A protein and the small-molecule ligand that binds it are described below.
Small molecule (SMILES): CC(=O)N[C@H]1[C@H]([C@H](O)[C@H](O)CO)O[C@@](O[C@H]2[C@@H](O)[C@@H](CO)O[C@@H](O[C@H]3[C@H](O)[C@@H](O)CO[C@@H]3CO)[C@@H]2O)(C(=O)O)C[C@@H]1O

Binding-site contacts:
Ligand atom C7 contacts residue SER36 of chain 1.C at 3.8 Å.
Ligand atom C2 contacts residue SL91 of chain 1.L at 2.7 Å.
Ligand atom C1 contacts residue ALA58 of chain 1.C at 3.3 Å (hydrophobic).
Ligand atom O9 contacts residue TYR103 of chain 1.C at 3.6 Å.
Ligand atom O8 contacts residue GLY38 of chain 1.C at 2.8 Å (h-bond).
Ligand atom C3 contacts residue TYR99 of chain 1.D at 3.8 Å (hydrophobic).
Ligand atom C5 contacts residue SER36 of chain 1.C at 3.5 Å.
Ligand atom C10 contacts residue SER36 of chain 1.C at 3.7 Å.
Ligand atom N5 contacts residue SER36 of chain 1.C at 2.7 Å (h-bond).
Ligand atom O1B contacts residue TRP57 of chain 1.C at 3.5 Å.
Ligand atom C6 contacts residue SER36 of chain 1.C at 3.4 Å.
Ligand atom O6 contacts residue SER61 of chain 1.C at 2.6 Å (h-bond).
Ligand atom O9 contacts residue GLY38 of chain 1.C at 3.8 Å.
Ligand atom O5 contacts residue SL91 of chain 1.L at 2.6 Å (h-bond).
Ligand atom C1 contacts residue SL91 of chain 1.L at 1.8 Å.
Ligand atom O9 contacts residue GLY104 of chain 1.C at 3.0 Å (h-bond).
Ligand atom C5 contacts residue TRP57 of chain 1.C at 3.7 Å (hydrophobic).
Ligand atom O6 contacts residue TYR103 of chain 1.C at 3.4 Å.
Ligand atom C1 contacts residue TRP57 of chain 1.C at 3.9 Å (hydrophobic).
Ligand atom C9 contacts residue GLY104 of chain 1.C at 3.6 Å.
Ligand atom O1B contacts residue GLY38 of chain 1.C at 3.9 Å.
Ligand atom C6 contacts residue SER61 of chain 1.C at 3.8 Å.
Ligand atom C5 contacts residue SL91 of chain 1.L at 3.9 Å.
Ligand atom C11 contacts residue SER36 of chain 1.C at 3.7 Å.
Ligand atom O1A contacts residue ALA58 of chain 1.C at 3.2 Å (h-bond).
Ligand atom C6 contacts residue TRP57 of chain 1.C at 3.7 Å (hydrophobic).
Ligand atom O2 contacts residue SL91 of chain 1.L at 3.0 Å (h-bond).
Ligand atom O1A contacts residue VAL59 of chain 1.C at 2.9 Å (h-bond).
Ligand atom C9 contacts residue TYR103 of chain 1.C at 3.9 Å (hydrophobic).
Ligand atom C4 contacts residue TRP57 of chain 1.C at 3.9 Å (hydrophobic).
Ligand atom O1A contacts residue TRP57 of chain 1.C at 3.8 Å.
Ligand atom C2 contacts residue TYR99 of chain 1.D at 3.6 Å (hydrophobic).
Ligand atom C4 contacts residue SER36 of chain 1.C at 3.9 Å.
Ligand atom O9 contacts residue PHE37 of chain 1.C at 3.6 Å.
Ligand atom O3 contacts residue TYR99 of chain 1.D at 3.2 Å (h-bond).
Ligand atom C1 contacts residue VAL59 of chain 1.C at 3.9 Å (hydrophobic).
Ligand atom O8 contacts residue TRP57 of chain 1.C at 3.4 Å.
Ligand atom O1B contacts residue ALA58 of chain 1.C at 2.7 Å (h-bond).
Ligand atom O8 contacts residue PHE37 of chain 1.C at 3.7 Å.
Ligand atom C11 contacts residue PHE37 of chain 1.C at 3.8 Å (hydrophobic).

Sequence of chain 1.D:
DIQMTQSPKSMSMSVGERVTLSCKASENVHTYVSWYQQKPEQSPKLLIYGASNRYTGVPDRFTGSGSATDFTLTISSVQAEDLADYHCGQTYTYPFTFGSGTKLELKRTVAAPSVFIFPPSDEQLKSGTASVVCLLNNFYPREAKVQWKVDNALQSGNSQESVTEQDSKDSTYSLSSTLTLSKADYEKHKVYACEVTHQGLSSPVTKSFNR

Sequence of chain 1.C:
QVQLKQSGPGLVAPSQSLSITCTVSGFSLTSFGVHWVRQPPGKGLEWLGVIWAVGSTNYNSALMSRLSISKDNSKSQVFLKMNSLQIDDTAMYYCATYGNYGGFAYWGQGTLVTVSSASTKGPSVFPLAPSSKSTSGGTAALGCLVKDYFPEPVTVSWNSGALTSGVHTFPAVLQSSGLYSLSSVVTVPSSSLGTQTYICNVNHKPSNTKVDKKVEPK